Binding-site contacts:
Ligand atom C61 contacts residue LEU132 of chain 1.A at 3.3 Å (hydrophobic).
Ligand atom C5 contacts residue THR221 of chain 1.A at 3.3 Å.
Ligand atom CE21 contacts residue ASP33 of chain 1.A at 3.4 Å.
Ligand atom CB2 contacts residue ASP35 of chain 1.A at 3.3 Å.
Ligand atom O contacts residue THR221 of chain 1.A at 3.2 Å.
Ligand atom CB2 contacts residue GLY220 of chain 1.A at 3.4 Å.
Ligand atom O2 contacts residue TYR78 of chain 1.A at 3.4 Å.
Ligand atom O1 contacts residue GLY79 of chain 1.A at 2.9 Å.
Ligand atom N1 contacts residue THR221 of chain 1.A at 3.2 Å.
Ligand atom N2' contacts residue GLY37 of chain 1.A at 3.1 Å (h-bond).
Ligand atom OH1 contacts residue ASP35 of chain 1.A at 2.8 Å (salt-bridge).
Ligand atom DH1 contacts residue GLY37 of chain 1.A at 3.0 Å.
Ligand atom O1 contacts residue ASP80 of chain 1.A at 2.7 Å.
Ligand atom CH contacts residue ASP218 of chain 1.A at 3.1 Å.
Ligand atom NE2 contacts residue ILE303 of chain 1.A at 3.2 Å.
Ligand atom O2 contacts residue GLY79 of chain 1.A at 1.8 Å.
Ligand atom DH2 contacts residue SER38 of chain 1.A at 2.6 Å.
Ligand atom F1 contacts residue ASP218 of chain 1.A at 3.1 Å.
Ligand atom OH1 contacts residue ASP218 of chain 1.A at 2.0 Å.
Ligand atom F2 contacts residue GLY37 of chain 1.A at 3.3 Å.
Ligand atom CA1 contacts residue THR221 of chain 1.A at 2.9 Å.
Ligand atom O contacts residue THR222 of chain 1.A at 2.1 Å.
Ligand atom OH2 contacts residue ASP35 of chain 1.A at 2.6 Å (salt-bridge).
Ligand atom CD21 contacts residue THR221 of chain 1.A at 2.8 Å.
Ligand atom CE12 contacts residue ASP80 of chain 1.A at 3.2 Å.
Ligand atom N contacts residue ASP80 of chain 1.A at 3.3 Å (salt-bridge).
Ligand atom DH2 contacts residue ASP35 of chain 1.A at 1.6 Å.
Ligand atom CM1 contacts residue ASP218 of chain 1.A at 3.3 Å.
Ligand atom CZ contacts residue ASP118 of chain 1.A at 3.4 Å.
Ligand atom CD2 contacts residue ASP15 of chain 1.A at 3.4 Å.
Ligand atom C4 contacts residue THR222 of chain 1.A at 3.2 Å.
Ligand atom DH1 contacts residue ASP35 of chain 1.A at 1.8 Å.
Ligand atom CB contacts residue THR222 of chain 1.A at 3.2 Å.
Ligand atom DH1 contacts residue ASP218 of chain 1.A at 2.5 Å.
Ligand atom CE12 contacts residue SER82 of chain 1.A at 3.2 Å.
Ligand atom F2 contacts residue ASP218 of chain 1.A at 3.0 Å.
Ligand atom C6 contacts residue GLY79 of chain 1.A at 3.0 Å.
Ligand atom OH2 contacts residue SER38 of chain 1.A at 3.4 Å.
Ligand atom N1 contacts residue ASP218 of chain 1.A at 3.4 Å.
Ligand atom N1 contacts residue GLY220 of chain 1.A at 3.3 Å (h-bond).

Sequence of chain 1.A:
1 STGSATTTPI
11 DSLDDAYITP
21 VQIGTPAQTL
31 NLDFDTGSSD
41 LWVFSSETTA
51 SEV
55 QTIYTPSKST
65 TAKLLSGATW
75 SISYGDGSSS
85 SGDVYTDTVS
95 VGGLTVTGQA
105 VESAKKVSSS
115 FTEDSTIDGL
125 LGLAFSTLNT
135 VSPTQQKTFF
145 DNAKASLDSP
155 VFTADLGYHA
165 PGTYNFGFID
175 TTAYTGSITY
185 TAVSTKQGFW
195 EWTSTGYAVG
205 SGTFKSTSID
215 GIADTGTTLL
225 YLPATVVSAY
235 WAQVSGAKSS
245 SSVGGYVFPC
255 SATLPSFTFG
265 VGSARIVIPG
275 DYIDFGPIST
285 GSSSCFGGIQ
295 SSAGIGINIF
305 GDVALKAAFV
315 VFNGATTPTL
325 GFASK

This protein binds this small molecule.
Small molecule (SMILES): CC(C)(C)S(=O)(=O)N[C@@H](Cc1ccccc1)C(=O)N[C@@H](Cc1c[nH]c[nH+]1)C(=O)N[C@@H](CC1CCCCC1)C(O)(O)C(F)(F)C(=O)NCCN1CCOCC1